Binding-site contacts:
Ligand atom C1 contacts residue ASN255 of chain 1.A at 1.4 Å.
Ligand atom C3 contacts residue THR257 of chain 1.A at 4.3 Å.
Ligand atom C4 contacts residue ASN255 of chain 1.A at 4.2 Å.
Ligand atom C7 contacts residue MET242 of chain 1.A at 4.4 Å (hydrophobic).
Ligand atom O5 contacts residue ASN255 of chain 1.A at 2.3 Å (h-bond).
Ligand atom C3 contacts residue ASN255 of chain 1.A at 3.8 Å.
Ligand atom O4 contacts residue NAG1 of chain 1.L at 3.8 Å.
Ligand atom C2 contacts residue ASN255 of chain 1.A at 2.5 Å.
Ligand atom C2 contacts residue THR257 of chain 1.A at 4.1 Å.
Ligand atom C7 contacts residue ASN255 of chain 1.A at 3.9 Å.
Ligand atom O7 contacts residue ASN255 of chain 1.A at 4.2 Å.
Ligand atom C5 contacts residue THR257 of chain 1.A at 3.9 Å.
Ligand atom C1 contacts residue THR257 of chain 1.A at 3.2 Å.
Ligand atom C5 contacts residue ASN255 of chain 1.A at 3.6 Å.
Ligand atom N2 contacts residue ASN255 of chain 1.A at 3.0 Å (h-bond).
Ligand atom C8 contacts residue THR241 of chain 1.A at 3.4 Å.
Ligand atom O5 contacts residue THR257 of chain 1.A at 3.8 Å.
Ligand atom C8 contacts residue MET242 of chain 1.A at 4.1 Å (hydrophobic).
Ligand atom N2 contacts residue THR257 of chain 1.A at 4.3 Å.

A small-molecule ligand and the protein it binds are described below.
Small molecule (SMILES): CC(=O)N[C@@H]1[C@@H](O)[C@H](O)[C@@H](CO)O[C@H]1O

Sequence of chain 1.A:
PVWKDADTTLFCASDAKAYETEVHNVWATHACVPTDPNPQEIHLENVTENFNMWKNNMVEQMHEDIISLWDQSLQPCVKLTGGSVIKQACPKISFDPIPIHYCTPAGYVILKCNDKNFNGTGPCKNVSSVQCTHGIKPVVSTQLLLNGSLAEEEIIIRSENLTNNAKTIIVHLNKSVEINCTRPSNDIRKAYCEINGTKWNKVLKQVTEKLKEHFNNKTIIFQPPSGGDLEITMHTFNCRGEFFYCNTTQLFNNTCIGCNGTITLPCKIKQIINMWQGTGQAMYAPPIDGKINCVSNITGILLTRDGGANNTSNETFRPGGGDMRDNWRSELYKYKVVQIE